A protein and the small-molecule ligand that binds it are described below.
Small molecule (SMILES): CC(=O)N[C@H]1[C@H](O[C@H]2[C@H](O)[C@@H](NC(C)=O)CO[C@@H]2CO)O[C@H](CO)[C@@H](O)[C@@H]1O

Sequence of chain 1.A:
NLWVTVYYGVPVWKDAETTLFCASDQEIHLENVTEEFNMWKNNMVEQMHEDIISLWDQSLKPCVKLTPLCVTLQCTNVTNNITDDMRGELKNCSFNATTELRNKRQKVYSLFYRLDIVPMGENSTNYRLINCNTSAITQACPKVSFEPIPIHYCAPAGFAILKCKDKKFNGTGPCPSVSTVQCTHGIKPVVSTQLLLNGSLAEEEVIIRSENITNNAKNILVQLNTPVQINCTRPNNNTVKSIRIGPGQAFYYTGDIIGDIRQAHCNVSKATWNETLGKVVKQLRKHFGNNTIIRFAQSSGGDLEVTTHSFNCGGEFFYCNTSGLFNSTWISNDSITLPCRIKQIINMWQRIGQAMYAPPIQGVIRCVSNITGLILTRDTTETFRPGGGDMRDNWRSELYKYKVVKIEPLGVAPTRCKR

Binding-site contacts:
Ligand atom C8 contacts residue THR364 of chain 1.A at 3.2 Å.
Ligand atom C8 contacts residue ASN378 of chain 1.A at 4.0 Å.
Ligand atom O7 contacts residue GLN355 of chain 1.A at 4.4 Å.
Ligand atom C1 contacts residue SER380 of chain 1.A at 3.8 Å.
Ligand atom C2 contacts residue ASN378 of chain 1.A at 2.6 Å.
Ligand atom O7 contacts residue ASN378 of chain 1.A at 3.5 Å (h-bond).
Ligand atom C4 contacts residue ASN378 of chain 1.A at 4.4 Å.
Ligand atom O6 contacts residue SER380 of chain 1.A at 4.0 Å.
Ligand atom C7 contacts residue NAG1 of chain 1.Q at 3.8 Å.
Ligand atom N2 contacts residue ASN378 of chain 1.A at 3.0 Å (h-bond).
Ligand atom O3 contacts residue GLN355 of chain 1.A at 4.3 Å.
Ligand atom C1 contacts residue GLN355 of chain 1.A at 4.3 Å.
Ligand atom O5 contacts residue SER380 of chain 1.A at 3.8 Å.
Ligand atom O5 contacts residue ASN378 of chain 1.A at 2.4 Å (h-bond).
Ligand atom C6 contacts residue NAG1 of chain 1.Q at 4.5 Å.
Ligand atom C5 contacts residue GLN355 of chain 1.A at 3.9 Å.
Ligand atom C5 contacts residue ASN378 of chain 1.A at 3.8 Å.
Ligand atom C3 contacts residue ASN378 of chain 1.A at 3.9 Å.
Ligand atom O4 contacts residue GLN355 of chain 1.A at 3.4 Å (h-bond).
Ligand atom C5 contacts residue SER380 of chain 1.A at 4.2 Å.
Ligand atom C3 contacts residue GLN355 of chain 1.A at 3.9 Å.
Ligand atom O6 contacts residue NAG1 of chain 1.Q at 3.7 Å.
Ligand atom C8 contacts residue NAG1 of chain 1.Q at 3.4 Å.
Ligand atom O7 contacts residue NAG1 of chain 1.Q at 3.6 Å.
Ligand atom C1 contacts residue ASN378 of chain 1.A at 1.5 Å.
Ligand atom C8 contacts residue THR365 of chain 1.A at 3.6 Å.
Ligand atom C5 contacts residue NAG1 of chain 1.Q at 4.5 Å.
Ligand atom C7 contacts residue ASN378 of chain 1.A at 3.5 Å.
Ligand atom C4 contacts residue GLN355 of chain 1.A at 4.2 Å.